Sequence of chain 9.T:
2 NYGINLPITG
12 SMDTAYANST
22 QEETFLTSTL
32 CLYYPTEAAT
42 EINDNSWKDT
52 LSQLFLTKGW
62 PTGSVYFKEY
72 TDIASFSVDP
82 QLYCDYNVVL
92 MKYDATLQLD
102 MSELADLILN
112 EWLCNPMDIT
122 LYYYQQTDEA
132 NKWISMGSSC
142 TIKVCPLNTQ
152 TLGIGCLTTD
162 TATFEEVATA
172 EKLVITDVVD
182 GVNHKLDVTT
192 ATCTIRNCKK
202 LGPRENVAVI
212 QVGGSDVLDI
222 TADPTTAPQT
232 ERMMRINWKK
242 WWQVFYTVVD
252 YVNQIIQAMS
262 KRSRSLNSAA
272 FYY

Binding-site contacts:
Ligand atom C8 contacts residue ASN19 of chain 9.T at 4.3 Å.
Ligand atom C5 contacts residue ASN19 of chain 9.T at 3.8 Å.
Ligand atom O7 contacts residue ASN19 of chain 9.T at 4.1 Å.
Ligand atom O5 contacts residue ASN19 of chain 9.T at 2.8 Å (h-bond).
Ligand atom N2 contacts residue ASN19 of chain 9.T at 3.1 Å (h-bond).
Ligand atom C1 contacts residue ASN19 of chain 9.T at 1.7 Å.
Ligand atom C3 contacts residue ASN19 of chain 9.T at 4.1 Å.
Ligand atom C7 contacts residue ASN19 of chain 9.T at 3.6 Å.
Ligand atom C2 contacts residue ASN19 of chain 9.T at 3.0 Å.

A protein and the small-molecule ligand that binds it are described below.
Small molecule (SMILES): CC(=O)N[C@H]1[C@H](O[C@H]2[C@H](O)[C@@H](NC(C)=O)CO[C@@H]2CO)O[C@H](CO)[C@@H](O)[C@@H]1O